Binding-site contacts:
Ligand atom C2 contacts residue ASN269 of chain 1.C at 2.5 Å.
Ligand atom C7 contacts residue ASN269 of chain 1.C at 3.5 Å.
Ligand atom C6 contacts residue ILE290 of chain 1.C at 3.8 Å (hydrophobic).
Ligand atom C4 contacts residue ASN269 of chain 1.C at 4.2 Å.
Ligand atom C7 contacts residue VAL408 of chain 1.C at 4.4 Å (hydrophobic).
Ligand atom O5 contacts residue ASN269 of chain 1.C at 2.4 Å (h-bond).
Ligand atom C8 contacts residue VAL408 of chain 1.C at 3.6 Å (hydrophobic).
Ligand atom O7 contacts residue ASN269 of chain 1.C at 3.7 Å.
Ligand atom C5 contacts residue ASN269 of chain 1.C at 3.7 Å.
Ligand atom N2 contacts residue ASN269 of chain 1.C at 2.9 Å (h-bond).
Ligand atom C1 contacts residue ASN269 of chain 1.C at 1.4 Å.
Ligand atom C3 contacts residue ASN269 of chain 1.C at 3.8 Å.
Ligand atom C5 contacts residue ILE290 of chain 1.C at 4.3 Å (hydrophobic).
Ligand atom O6 contacts residue ILE290 of chain 1.C at 4.1 Å.
Ligand atom O5 contacts residue ILE290 of chain 1.C at 3.7 Å.

The small molecule below binds the protein below.
Small molecule (SMILES): CC(=O)N[C@@H]1[C@@H](O)[C@H](O)[C@@H](CO)O[C@H]1O

Sequence of chain 1.C:
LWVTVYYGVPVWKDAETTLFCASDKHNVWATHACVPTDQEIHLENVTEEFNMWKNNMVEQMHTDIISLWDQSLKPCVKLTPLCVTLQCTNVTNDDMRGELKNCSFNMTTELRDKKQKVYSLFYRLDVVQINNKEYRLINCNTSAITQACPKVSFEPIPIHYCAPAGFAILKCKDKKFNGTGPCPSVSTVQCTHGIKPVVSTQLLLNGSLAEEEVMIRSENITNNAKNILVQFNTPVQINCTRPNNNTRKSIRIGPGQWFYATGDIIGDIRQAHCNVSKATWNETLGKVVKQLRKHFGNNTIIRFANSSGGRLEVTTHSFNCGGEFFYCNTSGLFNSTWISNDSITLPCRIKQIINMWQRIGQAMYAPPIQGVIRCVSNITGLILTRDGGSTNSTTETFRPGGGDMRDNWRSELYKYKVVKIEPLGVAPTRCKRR